Sequence of chain 1.A:
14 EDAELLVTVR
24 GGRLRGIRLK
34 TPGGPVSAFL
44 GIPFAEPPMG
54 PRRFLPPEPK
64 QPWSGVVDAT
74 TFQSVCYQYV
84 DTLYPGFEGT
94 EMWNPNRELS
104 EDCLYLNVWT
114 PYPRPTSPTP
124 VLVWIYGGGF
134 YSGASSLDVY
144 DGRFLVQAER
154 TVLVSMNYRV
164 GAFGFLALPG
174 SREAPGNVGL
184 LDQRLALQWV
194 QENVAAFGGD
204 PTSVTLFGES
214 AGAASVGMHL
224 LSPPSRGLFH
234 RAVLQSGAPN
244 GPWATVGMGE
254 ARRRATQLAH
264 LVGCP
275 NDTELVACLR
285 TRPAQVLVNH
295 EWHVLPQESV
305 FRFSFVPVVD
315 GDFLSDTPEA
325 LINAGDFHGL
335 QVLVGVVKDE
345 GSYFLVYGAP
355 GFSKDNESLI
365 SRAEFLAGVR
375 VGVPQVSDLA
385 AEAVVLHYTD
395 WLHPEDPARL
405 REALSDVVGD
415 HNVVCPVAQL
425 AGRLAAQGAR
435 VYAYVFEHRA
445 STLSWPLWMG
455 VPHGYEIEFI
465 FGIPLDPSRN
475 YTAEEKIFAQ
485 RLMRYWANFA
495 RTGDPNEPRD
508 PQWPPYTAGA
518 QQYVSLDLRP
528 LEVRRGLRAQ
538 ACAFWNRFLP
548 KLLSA

This protein binds this small molecule.
Small molecule (SMILES): CC(=O)N[C@H]1[C@H](O[C@H]2[C@H](O)[C@@H](NC(C)=O)CO[C@@H]2CO[C@@H]2O[C@@H](C)[C@@H](O)[C@@H](O)[C@@H]2O)O[C@H](CO)[C@@H](O)[C@@H]1O

Binding-site contacts:
Ligand atom C1 contacts residue SER357 of chain 1.A at 3.9 Å.
Ligand atom C5 contacts residue GLY355 of chain 1.A at 4.2 Å.
Ligand atom C3 contacts residue GLY355 of chain 1.A at 3.9 Å.
Ligand atom C7 contacts residue ASN360 of chain 1.A at 3.4 Å.
Ligand atom O5 contacts residue SER357 of chain 1.A at 3.4 Å.
Ligand atom C6 contacts residue SER357 of chain 1.A at 3.9 Å.
Ligand atom C7 contacts residue PRO354 of chain 1.A at 4.4 Å (hydrophobic).
Ligand atom N2 contacts residue ASN360 of chain 1.A at 2.9 Å (h-bond).
Ligand atom C2 contacts residue GLY355 of chain 1.A at 4.2 Å.
Ligand atom C1 contacts residue GLY355 of chain 1.A at 4.0 Å.
Ligand atom C7 contacts residue GLY355 of chain 1.A at 3.4 Å.
Ligand atom C6 contacts residue PHE356 of chain 1.A at 4.2 Å (hydrophobic).
Ligand atom C3 contacts residue ASN360 of chain 1.A at 3.7 Å.
Ligand atom C2 contacts residue ASN360 of chain 1.A at 2.4 Å.
Ligand atom C5 contacts residue ASN360 of chain 1.A at 3.6 Å.
Ligand atom C5 contacts residue ASN360 of chain 1.A at 4.3 Å.
Ligand atom O7 contacts residue LEU363 of chain 1.A at 4.5 Å.
Ligand atom C8 contacts residue ALA353 of chain 1.A at 4.0 Å (hydrophobic).
Ligand atom O7 contacts residue GLY355 of chain 1.A at 2.5 Å (h-bond).
Ligand atom C1 contacts residue ASN360 of chain 1.A at 1.4 Å.
Ligand atom O4 contacts residue GLY355 of chain 1.A at 4.0 Å.
Ligand atom C5 contacts residue SER357 of chain 1.A at 4.5 Å.
Ligand atom C8 contacts residue ASN360 of chain 1.A at 3.5 Å.
Ligand atom O5 contacts residue SER357 of chain 1.A at 3.8 Å.
Ligand atom C6 contacts residue SER357 of chain 1.A at 4.0 Å.
Ligand atom C8 contacts residue GLY355 of chain 1.A at 3.8 Å.
Ligand atom C6 contacts residue ASP359 of chain 1.A at 4.1 Å.
Ligand atom O7 contacts residue PHE356 of chain 1.A at 4.4 Å.
Ligand atom C8 contacts residue PHE356 of chain 1.A at 4.3 Å (hydrophobic).
Ligand atom O7 contacts residue ASN360 of chain 1.A at 4.4 Å.
Ligand atom C6 contacts residue ASN360 of chain 1.A at 4.2 Å.
Ligand atom O5 contacts residue ASN360 of chain 1.A at 2.3 Å (h-bond).
Ligand atom C5 contacts residue SER357 of chain 1.A at 3.9 Å.
Ligand atom N2 contacts residue GLY355 of chain 1.A at 4.2 Å.
Ligand atom C5 contacts residue PHE356 of chain 1.A at 4.3 Å (hydrophobic).
Ligand atom C8 contacts residue PRO354 of chain 1.A at 4.4 Å (hydrophobic).
Ligand atom C4 contacts residue ASN360 of chain 1.A at 4.1 Å.
Ligand atom O7 contacts residue PRO354 of chain 1.A at 3.5 Å.
Ligand atom C4 contacts residue GLY355 of chain 1.A at 4.5 Å.